Binding-site contacts:
Ligand atom S contacts residue ASN263 of chain 1.A at 3.8 Å.
Ligand atom C contacts residue ARG189 of chain 1.A at 3.5 Å.
Ligand atom N contacts residue ARG189 of chain 1.A at 3.0 Å (salt-bridge).
Ligand atom C4 contacts residue PRO265 of chain 1.A at 4.0 Å (hydrophobic).
Ligand atom C2 contacts residue PRO265 of chain 1.A at 4.4 Å (hydrophobic).
Ligand atom C contacts residue PRO265 of chain 1.A at 3.8 Å (hydrophobic).
Ligand atom N contacts residue PRO265 of chain 1.A at 4.0 Å.
Ligand atom N2 contacts residue PRO265 of chain 1.A at 4.0 Å.
Ligand atom N1 contacts residue ASN263 of chain 1.A at 1.2 Å (h-bond).
Ligand atom C1 contacts residue ASN263 of chain 1.A at 4.5 Å.
Ligand atom C1 contacts residue ARG189 of chain 1.A at 3.6 Å.
Ligand atom C contacts residue TYR195 of chain 1.A at 3.4 Å (hydrophobic).
Ligand atom C2 contacts residue ARG189 of chain 1.A at 4.3 Å.
Ligand atom C3 contacts residue PRO265 of chain 1.A at 3.7 Å (hydrophobic).
Ligand atom N contacts residue ASN263 of chain 1.A at 3.0 Å (h-bond).
Ligand atom C2 contacts residue ASN263 of chain 1.A at 2.4 Å.
Ligand atom C1 contacts residue PRO265 of chain 1.A at 3.6 Å (hydrophobic).
Ligand atom N1 contacts residue ILE264 of chain 1.A at 4.4 Å.
Ligand atom C7 contacts residue TYR195 of chain 1.A at 4.1 Å (hydrophobic).
Ligand atom S contacts residue PRO265 of chain 1.A at 4.3 Å.

Sequence of chain 1.A:
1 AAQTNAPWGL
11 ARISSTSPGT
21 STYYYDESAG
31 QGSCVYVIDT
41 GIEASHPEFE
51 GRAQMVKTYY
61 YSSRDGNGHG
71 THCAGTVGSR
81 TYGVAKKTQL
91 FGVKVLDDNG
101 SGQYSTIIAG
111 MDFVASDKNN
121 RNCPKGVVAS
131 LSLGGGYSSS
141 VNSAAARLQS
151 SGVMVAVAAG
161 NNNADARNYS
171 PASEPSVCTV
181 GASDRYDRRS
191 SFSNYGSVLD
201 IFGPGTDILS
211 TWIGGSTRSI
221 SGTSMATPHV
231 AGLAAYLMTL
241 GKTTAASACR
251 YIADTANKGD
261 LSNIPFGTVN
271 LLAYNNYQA

This small molecule binds to this protein.
Small molecule (SMILES): Cc1nc(N)sc1-c1nccn1C